The small molecule below binds the protein below.
Small molecule (SMILES): CC(=O)N[C@@H]1[C@@H](O)[C@H](O)[C@@H](CO)O[C@H]1O

Sequence of chain 1.K:
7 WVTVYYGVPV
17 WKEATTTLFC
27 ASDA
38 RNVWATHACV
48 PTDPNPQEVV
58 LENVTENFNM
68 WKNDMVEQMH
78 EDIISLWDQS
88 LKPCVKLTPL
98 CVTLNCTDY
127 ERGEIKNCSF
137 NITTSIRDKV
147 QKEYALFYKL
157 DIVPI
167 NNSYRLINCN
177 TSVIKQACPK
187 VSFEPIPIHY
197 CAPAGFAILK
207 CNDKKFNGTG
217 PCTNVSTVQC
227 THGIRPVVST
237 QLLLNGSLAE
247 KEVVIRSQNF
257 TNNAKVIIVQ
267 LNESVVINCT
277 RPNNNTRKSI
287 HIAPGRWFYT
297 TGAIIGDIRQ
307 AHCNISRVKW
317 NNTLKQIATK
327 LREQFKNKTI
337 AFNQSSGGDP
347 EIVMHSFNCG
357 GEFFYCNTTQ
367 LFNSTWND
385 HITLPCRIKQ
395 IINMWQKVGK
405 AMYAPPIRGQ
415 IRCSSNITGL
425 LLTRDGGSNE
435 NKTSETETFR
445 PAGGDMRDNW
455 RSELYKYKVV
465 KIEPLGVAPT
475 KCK

Binding-site contacts:
Ligand atom C7 contacts residue ASN213 of chain 1.K at 3.9 Å.
Ligand atom N2 contacts residue LYS211 of chain 1.K at 4.5 Å.
Ligand atom O7 contacts residue ASN213 of chain 1.K at 4.3 Å.
Ligand atom O5 contacts residue ASN213 of chain 1.K at 2.4 Å (h-bond).
Ligand atom C2 contacts residue ASN213 of chain 1.K at 2.5 Å.
Ligand atom C4 contacts residue ASN213 of chain 1.K at 4.2 Å.
Ligand atom C8 contacts residue PHE212 of chain 1.K at 3.8 Å (hydrophobic).
Ligand atom C7 contacts residue PHE212 of chain 1.K at 4.1 Å (hydrophobic).
Ligand atom C6 contacts residue THR215 of chain 1.K at 4.1 Å.
Ligand atom C8 contacts residue LYS211 of chain 1.K at 3.3 Å.
Ligand atom C5 contacts residue ASN213 of chain 1.K at 3.7 Å.
Ligand atom C1 contacts residue THR215 of chain 1.K at 4.4 Å.
Ligand atom C7 contacts residue LYS211 of chain 1.K at 4.2 Å.
Ligand atom C3 contacts residue ASN213 of chain 1.K at 3.8 Å.
Ligand atom C4 contacts residue THR215 of chain 1.K at 4.2 Å.
Ligand atom C1 contacts residue ASN213 of chain 1.K at 1.5 Å.
Ligand atom O7 contacts residue PHE212 of chain 1.K at 3.4 Å.
Ligand atom O5 contacts residue THR215 of chain 1.K at 3.5 Å.
Ligand atom C5 contacts residue THR215 of chain 1.K at 4.4 Å.
Ligand atom C2 contacts residue THR215 of chain 1.K at 4.3 Å.
Ligand atom N2 contacts residue ASN213 of chain 1.K at 2.8 Å (h-bond).
Ligand atom C8 contacts residue LYS210 of chain 1.K at 4.0 Å.